A protein and the small-molecule ligand that binds it are described below.
Small molecule (SMILES): CC(C)[C@H](NC(=O)[C@@H](NC(=O)[C@H](O)[C@@H](C(=O)O)C(C)C)C(C)C)C(=O)O

Sequence of chain 1.Z:
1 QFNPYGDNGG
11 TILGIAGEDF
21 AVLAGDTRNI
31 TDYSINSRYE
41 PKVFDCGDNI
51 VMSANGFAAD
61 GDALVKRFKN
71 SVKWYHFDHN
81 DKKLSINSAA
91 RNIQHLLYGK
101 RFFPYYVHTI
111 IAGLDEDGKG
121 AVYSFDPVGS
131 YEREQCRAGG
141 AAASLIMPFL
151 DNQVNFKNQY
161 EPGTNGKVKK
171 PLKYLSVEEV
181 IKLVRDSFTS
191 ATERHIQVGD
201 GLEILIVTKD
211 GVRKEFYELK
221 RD

Binding-site contacts:
Ligand atom C23 contacts residue TYR97 of chain 1.H at 4.0 Å (hydrophobic).
Ligand atom O27 contacts residue GLY128 of chain 1.H at 4.0 Å.
Ligand atom O10 contacts residue GLY168 of chain 1.H at 3.9 Å.
Ligand atom O19 contacts residue THR1 of chain 1.H at 3.3 Å (h-bond).
Ligand atom O3 contacts residue ALA46 of chain 1.H at 3.0 Å.
Ligand atom N13 contacts residue THR1 of chain 1.H at 3.2 Å (h-bond).
Ligand atom C6 contacts residue GLY47 of chain 1.H at 4.0 Å.
Ligand atom C16 contacts residue TYR33 of chain 1.Z at 3.7 Å (hydrophobic).
Ligand atom C1 contacts residue GLY47 of chain 1.H at 3.7 Å.
Ligand atom C21 contacts residue SER129 of chain 1.H at 4.0 Å.
Ligand atom C4 contacts residue THR1 of chain 1.H at 2.4 Å.
Ligand atom C9 contacts residue THR1 of chain 1.H at 2.8 Å.
Ligand atom C16 contacts residue SER129 of chain 1.H at 3.6 Å.
Ligand atom C17 contacts residue TYR33 of chain 1.Z at 3.9 Å (hydrophobic).
Ligand atom C1 contacts residue ALA46 of chain 1.H at 4.0 Å (hydrophobic).
Ligand atom O12 contacts residue GLY47 of chain 1.H at 3.6 Å (h-bond).
Ligand atom O19 contacts residue SER129 of chain 1.H at 2.9 Å (h-bond).
Ligand atom C6 contacts residue THR1 of chain 1.H at 3.7 Å.
Ligand atom O19 contacts residue GLY128 of chain 1.H at 3.8 Å.
Ligand atom C1 contacts residue LYS33 of chain 1.H at 4.1 Å.
Ligand atom C15 contacts residue SER129 of chain 1.H at 3.6 Å.
Ligand atom O3 contacts residue THR1 of chain 1.H at 2.3 Å (h-bond).
Ligand atom O10 contacts residue ARG19 of chain 1.H at 3.3 Å (salt-bridge).
Ligand atom O27 contacts residue SER129 of chain 1.H at 4.1 Å.
Ligand atom C7 contacts residue ALA49 of chain 1.H at 4.0 Å (hydrophobic).
Ligand atom C18 contacts residue SER129 of chain 1.H at 3.9 Å.
Ligand atom C5 contacts residue LYS33 of chain 1.H at 3.6 Å.
Ligand atom C1 contacts residue THR1 of chain 1.H at 1.3 Å.
Ligand atom O10 contacts residue LYS33 of chain 1.H at 3.4 Å (salt-bridge).
Ligand atom C17 contacts residue GLY168 of chain 1.H at 3.9 Å.
Ligand atom O10 contacts residue THR1 of chain 1.H at 2.4 Å (h-bond).
Ligand atom C6 contacts residue GLY45 of chain 1.H at 3.7 Å.
Ligand atom C11 contacts residue THR1 of chain 1.H at 3.3 Å.
Ligand atom O3 contacts residue GLY47 of chain 1.H at 2.6 Å (h-bond).
Ligand atom C5 contacts residue THR1 of chain 1.H at 2.9 Å.
Ligand atom C22 contacts residue GLY47 of chain 1.H at 4.0 Å.
Ligand atom C4 contacts residue GLY47 of chain 1.H at 3.5 Å.
Ligand atom C17 contacts residue THR21 of chain 1.H at 3.3 Å.
Ligand atom C7 contacts residue SER20 of chain 1.H at 3.8 Å.
Ligand atom C21 contacts residue GLY128 of chain 1.H at 4.1 Å.

Sequence of chain 1.H:
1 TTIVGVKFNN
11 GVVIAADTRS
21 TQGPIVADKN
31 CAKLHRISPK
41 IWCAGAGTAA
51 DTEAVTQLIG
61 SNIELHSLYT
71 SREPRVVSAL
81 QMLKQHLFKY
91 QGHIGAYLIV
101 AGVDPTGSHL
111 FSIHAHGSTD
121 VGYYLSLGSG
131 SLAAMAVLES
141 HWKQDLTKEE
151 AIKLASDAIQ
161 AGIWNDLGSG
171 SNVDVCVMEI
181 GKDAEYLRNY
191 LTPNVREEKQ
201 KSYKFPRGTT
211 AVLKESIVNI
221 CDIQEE